Sequence of chain 1.A:
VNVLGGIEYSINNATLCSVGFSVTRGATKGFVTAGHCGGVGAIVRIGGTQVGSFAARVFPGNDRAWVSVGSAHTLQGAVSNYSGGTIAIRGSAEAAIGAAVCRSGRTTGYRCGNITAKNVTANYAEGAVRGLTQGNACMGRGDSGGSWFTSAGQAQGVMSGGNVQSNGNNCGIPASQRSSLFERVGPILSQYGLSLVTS

The protein below binds the small molecule below.
Small molecule (SMILES): NCCc1ccc(S(=O)(=O)F)cc1

Binding-site contacts:
Ligand atom C7 contacts residue ARG141 of chain 1.A at 3.6 Å.
Ligand atom O1S contacts residue GLY140 of chain 1.A at 3.3 Å (h-bond).
Ligand atom O1S contacts residue ASP143 of chain 1.A at 3.4 Å (salt-bridge).
Ligand atom C2 contacts residue VAL164 of chain 1.A at 4.4 Å (hydrophobic).
Ligand atom C7 contacts residue VAL164 of chain 1.A at 3.6 Å (hydrophobic).
Ligand atom S contacts residue GLY142 of chain 1.A at 4.3 Å.
Ligand atom C3 contacts residue MET139 of chain 1.A at 4.0 Å (hydrophobic).
Ligand atom C2 contacts residue SER144 of chain 1.A at 3.9 Å.
Ligand atom O2S contacts residue SER144 of chain 1.A at 2.6 Å (h-bond).
Ligand atom C2 contacts residue GLY161 of chain 1.A at 3.6 Å.
Ligand atom N8 contacts residue TYR124 of chain 1.A at 4.0 Å.
Ligand atom C3 contacts residue GLY162 of chain 1.A at 3.7 Å.
Ligand atom C2 contacts residue MET139 of chain 1.A at 3.8 Å (hydrophobic).
Ligand atom C5 contacts residue ARG141 of chain 1.A at 3.6 Å.
Ligand atom C4 contacts residue GLY162 of chain 1.A at 4.4 Å.
Ligand atom C3 contacts residue VAL164 of chain 1.A at 3.9 Å (hydrophobic).
Ligand atom O2S contacts residue MET159 of chain 1.A at 3.2 Å.
Ligand atom S contacts residue SER144 of chain 1.A at 1.6 Å (h-bond).
Ligand atom O2S contacts residue GLY140 of chain 1.A at 4.0 Å.
Ligand atom C1 contacts residue GLY161 of chain 1.A at 4.4 Å.
Ligand atom O2S contacts residue ASP143 of chain 1.A at 4.0 Å.
Ligand atom O2S contacts residue MET139 of chain 1.A at 3.9 Å.
Ligand atom C6 contacts residue ARG141 of chain 1.A at 4.2 Å.
Ligand atom C4 contacts residue ARG141 of chain 1.A at 4.0 Å.
Ligand atom S contacts residue SER160 of chain 1.A at 4.5 Å.
Ligand atom C1 contacts residue SER160 of chain 1.A at 4.4 Å.
Ligand atom C3 contacts residue GLY161 of chain 1.A at 3.8 Å.
Ligand atom C6 contacts residue SER144 of chain 1.A at 3.3 Å.
Ligand atom C8 contacts residue ARG141 of chain 1.A at 3.8 Å.
Ligand atom S contacts residue ASP143 of chain 1.A at 4.3 Å.
Ligand atom C1 contacts residue SER144 of chain 1.A at 2.8 Å.
Ligand atom S contacts residue GLY140 of chain 1.A at 4.2 Å.
Ligand atom C7 contacts residue GLY162 of chain 1.A at 4.0 Å.
Ligand atom C2 contacts residue GLY162 of chain 1.A at 4.1 Å.
Ligand atom O1S contacts residue ARG141 of chain 1.A at 3.5 Å.
Ligand atom O1S contacts residue GLY142 of chain 1.A at 2.9 Å (h-bond).
Ligand atom S contacts residue MET159 of chain 1.A at 4.4 Å.
Ligand atom O1S contacts residue SER144 of chain 1.A at 2.3 Å (h-bond).
Ligand atom C4 contacts residue VAL164 of chain 1.A at 4.2 Å (hydrophobic).
Ligand atom C1 contacts residue ARG141 of chain 1.A at 4.3 Å.